This small molecule binds to this protein.
Small molecule (SMILES): O=C(O)c1ccnc(C(=O)O)c1

Sequence of chain 1.A:
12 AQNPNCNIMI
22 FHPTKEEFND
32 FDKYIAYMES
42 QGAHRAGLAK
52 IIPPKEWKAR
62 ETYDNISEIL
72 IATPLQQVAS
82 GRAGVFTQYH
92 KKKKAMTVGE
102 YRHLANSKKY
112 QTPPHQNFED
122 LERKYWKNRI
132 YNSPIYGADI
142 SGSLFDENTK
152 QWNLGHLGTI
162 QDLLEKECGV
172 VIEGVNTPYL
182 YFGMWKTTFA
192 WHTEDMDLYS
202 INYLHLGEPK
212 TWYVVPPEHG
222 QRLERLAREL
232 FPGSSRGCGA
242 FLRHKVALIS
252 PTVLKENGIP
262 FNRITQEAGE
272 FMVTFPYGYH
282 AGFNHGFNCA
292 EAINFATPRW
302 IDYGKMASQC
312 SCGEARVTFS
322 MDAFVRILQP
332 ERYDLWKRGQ

Binding-site contacts:
Ligand atom N1 contacts residue HIS193 of chain 1.A at 3.2 Å (h-bond).
Ligand atom O41 contacts residue TYR137 of chain 1.A at 2.5 Å (h-bond).
Ligand atom O22 contacts residue HIS193 of chain 1.A at 2.9 Å (h-bond).
Ligand atom N1 contacts residue GLU195 of chain 1.A at 4.1 Å.
Ligand atom O22 contacts residue GLU195 of chain 1.A at 3.1 Å (salt-bridge).
Ligand atom N1 contacts residue NI1 of chain 1.C at 2.1 Å (h-bond).
Ligand atom N1 contacts residue HIS281 of chain 1.A at 3.3 Å (h-bond).
Ligand atom C21 contacts residue HIS193 of chain 1.A at 3.4 Å.
Ligand atom C21 contacts residue EDO1 of chain 1.I at 3.7 Å.
Ligand atom O41 contacts residue PHE190 of chain 1.A at 3.8 Å.
Ligand atom C6 contacts residue HIS193 of chain 1.A at 4.1 Å.
Ligand atom C2 contacts residue EDO1 of chain 1.I at 4.2 Å.
Ligand atom O21 contacts residue LYS246 of chain 1.A at 2.9 Å (salt-bridge).
Ligand atom O21 contacts residue TYR182 of chain 1.A at 3.7 Å.
Ligand atom C41 contacts residue LYS211 of chain 1.A at 3.9 Å.
Ligand atom C6 contacts residue TRP213 of chain 1.A at 3.7 Å (hydrophobic).
Ligand atom C2 contacts residue NI1 of chain 1.C at 2.9 Å.
Ligand atom O42 contacts residue LYS211 of chain 1.A at 2.8 Å (salt-bridge).
Ligand atom O22 contacts residue EDO1 of chain 1.I at 3.0 Å (h-bond).
Ligand atom C3 contacts residue PHE190 of chain 1.A at 4.2 Å (hydrophobic).
Ligand atom C6 contacts residue HIS281 of chain 1.A at 3.6 Å.
Ligand atom O22 contacts residue NI1 of chain 1.C at 2.1 Å (h-bond).
Ligand atom C5 contacts residue ASN203 of chain 1.A at 4.2 Å.
Ligand atom O21 contacts residue NI1 of chain 1.C at 4.1 Å.
Ligand atom C5 contacts residue TRP213 of chain 1.A at 3.8 Å (hydrophobic).
Ligand atom C41 contacts residue PHE190 of chain 1.A at 3.6 Å (hydrophobic).
Ligand atom C21 contacts residue LYS246 of chain 1.A at 3.7 Å.
Ligand atom O42 contacts residue TYR137 of chain 1.A at 3.3 Å (h-bond).
Ligand atom O41 contacts residue TYR182 of chain 1.A at 3.8 Å.
Ligand atom C21 contacts residue NI1 of chain 1.C at 3.0 Å.
Ligand atom C6 contacts residue NI1 of chain 1.C at 3.1 Å.
Ligand atom O42 contacts residue PHE190 of chain 1.A at 3.9 Å.
Ligand atom C6 contacts residue PHE190 of chain 1.A at 3.6 Å (hydrophobic).
Ligand atom C41 contacts residue TYR137 of chain 1.A at 3.4 Å (hydrophobic).
Ligand atom O42 contacts residue ASN203 of chain 1.A at 3.8 Å.
Ligand atom C4 contacts residue PHE190 of chain 1.A at 3.8 Å (hydrophobic).
Ligand atom C5 contacts residue PHE190 of chain 1.A at 3.5 Å (hydrophobic).
Ligand atom C2 contacts residue HIS193 of chain 1.A at 3.7 Å.
Ligand atom O22 contacts residue LYS246 of chain 1.A at 4.0 Å.
Ligand atom C3 contacts residue TYR182 of chain 1.A at 4.1 Å (hydrophobic).